The protein below binds the small molecule below.
Small molecule (SMILES): CCCCCCCC(=O)O

Binding-site contacts:
Ligand atom C2 contacts residue GLY41 of chain 1.B at 4.2 Å.
Ligand atom C4 contacts residue ILE113 of chain 1.B at 4.2 Å (hydrophobic).
Ligand atom O2 contacts residue ASP64 of chain 1.B at 2.7 Å (salt-bridge).
Ligand atom C5 contacts residue ILE42 of chain 1.B at 3.9 Å (hydrophobic).
Ligand atom O2 contacts residue CYS60 of chain 1.B at 3.2 Å (h-bond).
Ligand atom C8 contacts residue VAL112 of chain 1.B at 3.9 Å (hydrophobic).
Ligand atom C8 contacts residue VAL108 of chain 1.B at 4.3 Å (hydrophobic).
Ligand atom C5 contacts residue GLY41 of chain 1.B at 3.8 Å.
Ligand atom C1 contacts residue ASP64 of chain 1.B at 3.3 Å.
Ligand atom C8 contacts residue LEU34 of chain 1.B at 4.4 Å (hydrophobic).
Ligand atom C2 contacts residue ILE109 of chain 1.B at 4.1 Å (hydrophobic).
Ligand atom C8 contacts residue ALA31 of chain 1.B at 3.7 Å (hydrophobic).
Ligand atom C1 contacts residue CYS40 of chain 1.B at 4.3 Å (hydrophobic).
Ligand atom C3 contacts residue ILE113 of chain 1.B at 3.7 Å (hydrophobic).
Ligand atom C1 contacts residue HIS63 of chain 1.B at 3.8 Å.
Ligand atom C6 contacts residue ILE42 of chain 1.B at 4.0 Å (hydrophobic).
Ligand atom O1 contacts residue CA1 of chain 1.E at 2.4 Å.
Ligand atom C7 contacts residue ILE42 of chain 1.B at 4.1 Å (hydrophobic).
Ligand atom O1 contacts residue CYS60 of chain 1.B at 4.0 Å.
Ligand atom O2 contacts residue CA1 of chain 1.E at 3.9 Å.
Ligand atom O1 contacts residue ASP64 of chain 1.B at 3.2 Å (salt-bridge).
Ligand atom O2 contacts residue TYR39 of chain 1.B at 4.4 Å.
Ligand atom C3 contacts residue ILE109 of chain 1.B at 4.1 Å (hydrophobic).
Ligand atom O1 contacts residue TYR39 of chain 1.B at 3.2 Å (h-bond).
Ligand atom C3 contacts residue LEU83 of chain 1.B at 3.8 Å (hydrophobic).
Ligand atom O1 contacts residue CYS40 of chain 1.B at 3.7 Å.
Ligand atom C3 contacts residue HIS63 of chain 1.B at 4.0 Å.
Ligand atom C4 contacts residue GLY41 of chain 1.B at 4.4 Å.
Ligand atom C1 contacts residue CYS60 of chain 1.B at 3.6 Å (hydrophobic).
Ligand atom O2 contacts residue LEU83 of chain 1.B at 4.4 Å.
Ligand atom O1 contacts residue GLY41 of chain 1.B at 3.0 Å (h-bond).
Ligand atom C7 contacts residue ALA31 of chain 1.B at 3.5 Å (hydrophobic).
Ligand atom C1 contacts residue CA1 of chain 1.E at 3.5 Å.
Ligand atom C2 contacts residue LEU83 of chain 1.B at 4.0 Å (hydrophobic).
Ligand atom O2 contacts residue HIS63 of chain 1.B at 2.9 Å (h-bond).
Ligand atom C8 contacts residue ILE109 of chain 1.B at 3.9 Å (hydrophobic).
Ligand atom C2 contacts residue CYS60 of chain 1.B at 3.6 Å (hydrophobic).
Ligand atom C1 contacts residue GLY41 of chain 1.B at 4.0 Å.
Ligand atom C1 contacts residue TYR39 of chain 1.B at 4.0 Å (hydrophobic).
Ligand atom C2 contacts residue HIS63 of chain 1.B at 4.4 Å.

Sequence of chain 1.B:
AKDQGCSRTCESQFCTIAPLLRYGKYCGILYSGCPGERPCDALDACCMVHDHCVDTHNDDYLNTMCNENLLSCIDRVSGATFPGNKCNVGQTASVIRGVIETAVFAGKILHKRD